Sequence of chain 41.C:
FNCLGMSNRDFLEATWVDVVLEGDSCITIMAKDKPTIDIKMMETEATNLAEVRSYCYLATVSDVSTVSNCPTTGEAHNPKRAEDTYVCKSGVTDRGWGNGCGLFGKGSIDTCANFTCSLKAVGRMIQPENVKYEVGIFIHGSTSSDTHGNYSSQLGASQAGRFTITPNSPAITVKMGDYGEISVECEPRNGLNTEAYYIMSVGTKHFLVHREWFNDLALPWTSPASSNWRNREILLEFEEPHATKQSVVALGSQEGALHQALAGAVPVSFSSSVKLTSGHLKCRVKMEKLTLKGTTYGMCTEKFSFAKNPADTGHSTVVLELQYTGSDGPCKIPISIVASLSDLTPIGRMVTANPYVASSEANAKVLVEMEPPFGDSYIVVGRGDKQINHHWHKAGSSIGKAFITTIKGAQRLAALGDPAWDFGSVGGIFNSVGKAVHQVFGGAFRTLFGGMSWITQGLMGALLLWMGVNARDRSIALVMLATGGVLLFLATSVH

Binding-site contacts:
Ligand atom O5 contacts residue SER157 of chain 41.C at 3.5 Å (h-bond).
Ligand atom C8 contacts residue ASN154 of chain 41.C at 3.8 Å.
Ligand atom O5 contacts residue ASN154 of chain 41.C at 2.3 Å (h-bond).
Ligand atom O5 contacts residue SER156 of chain 41.C at 4.3 Å.
Ligand atom C5 contacts residue SER157 of chain 41.C at 4.3 Å.
Ligand atom C1 contacts residue SER157 of chain 41.C at 4.2 Å.
Ligand atom C2 contacts residue ASN154 of chain 41.C at 2.5 Å.
Ligand atom C3 contacts residue ASN154 of chain 41.C at 3.9 Å.
Ligand atom C1 contacts residue ASN154 of chain 41.C at 1.4 Å.
Ligand atom C6 contacts residue SER157 of chain 41.C at 4.1 Å.
Ligand atom N2 contacts residue ASN154 of chain 41.C at 3.1 Å (h-bond).
Ligand atom C1 contacts residue SER156 of chain 41.C at 4.1 Å.
Ligand atom O6 contacts residue SER157 of chain 41.C at 4.4 Å.
Ligand atom C7 contacts residue ASN154 of chain 41.C at 3.4 Å.
Ligand atom O7 contacts residue ASN154 of chain 41.C at 3.8 Å.
Ligand atom C4 contacts residue ASN154 of chain 41.C at 4.2 Å.
Ligand atom C5 contacts residue ASN154 of chain 41.C at 3.6 Å.
Ligand atom C5 contacts residue SER156 of chain 41.C at 4.4 Å.

This protein binds this small molecule.
Small molecule (SMILES): CC(=O)N[C@@H]1[C@@H](O)[C@H](O)[C@@H](CO)O[C@H]1O